Sequence of chain 1.A:
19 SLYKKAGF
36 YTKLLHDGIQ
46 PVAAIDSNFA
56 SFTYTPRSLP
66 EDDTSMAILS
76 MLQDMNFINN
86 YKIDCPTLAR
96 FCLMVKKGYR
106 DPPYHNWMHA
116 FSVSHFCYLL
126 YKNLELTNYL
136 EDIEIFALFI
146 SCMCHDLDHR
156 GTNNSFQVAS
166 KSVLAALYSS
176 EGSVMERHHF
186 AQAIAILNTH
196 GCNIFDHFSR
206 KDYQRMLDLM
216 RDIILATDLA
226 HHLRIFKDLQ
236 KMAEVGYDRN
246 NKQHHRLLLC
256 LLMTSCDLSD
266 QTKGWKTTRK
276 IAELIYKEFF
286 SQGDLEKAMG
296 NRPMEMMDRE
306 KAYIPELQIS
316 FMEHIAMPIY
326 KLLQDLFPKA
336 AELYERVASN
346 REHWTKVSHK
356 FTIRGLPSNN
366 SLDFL

The protein below binds the small molecule below.
Small molecule (SMILES): C[C@@H](c1ccc(C(F)(F)F)cc1)n1nc(CO)c2c(=O)[nH]c(=O)[nH]c21

Binding-site contacts:
Ligand atom O1 contacts residue PHE284 of chain 1.A at 3.8 Å.
Ligand atom C13 contacts residue PHE316 of chain 1.A at 3.5 Å (hydrophobic).
Ligand atom O1 contacts residue EDO1 of chain 1.F at 2.7 Å (h-bond).
Ligand atom C contacts residue EDO1 of chain 1.F at 3.7 Å.
Ligand atom C12 contacts residue GLN266 of chain 1.A at 3.8 Å.
Ligand atom N contacts residue ILE280 of chain 1.A at 3.8 Å.
Ligand atom C12 contacts residue TYR109 of chain 1.A at 3.4 Å (hydrophobic).
Ligand atom N2 contacts residue PHE316 of chain 1.A at 3.6 Å.
Ligand atom F2 contacts residue THR222 of chain 1.A at 3.7 Å.
Ligand atom F1 contacts residue LEU224 of chain 1.A at 3.4 Å.
Ligand atom F contacts residue LEU263 of chain 1.A at 3.6 Å.
Ligand atom F contacts residue THR259 of chain 1.A at 3.7 Å.
Ligand atom O2 contacts residue GLN266 of chain 1.A at 3.5 Å (h-bond).
Ligand atom N3 contacts residue EDO1 of chain 1.F at 2.7 Å (h-bond).
Ligand atom N contacts residue LEU263 of chain 1.A at 3.6 Å.
Ligand atom F2 contacts residue THR259 of chain 1.A at 3.3 Å.
Ligand atom C6 contacts residue ASP262 of chain 1.A at 3.5 Å.
Ligand atom N2 contacts residue GLN313 of chain 1.A at 3.0 Å (h-bond).
Ligand atom F2 contacts residue ASP262 of chain 1.A at 3.5 Å.
Ligand atom C2 contacts residue ILE280 of chain 1.A at 3.6 Å (hydrophobic).
Ligand atom O1 contacts residue MET301 of chain 1.A at 3.8 Å.
Ligand atom O2 contacts residue GLN313 of chain 1.A at 3.0 Å (h-bond).
Ligand atom N3 contacts residue PHE316 of chain 1.A at 3.7 Å.
Ligand atom C13 contacts residue GLN313 of chain 1.A at 3.7 Å.
Ligand atom N3 contacts residue PHE284 of chain 1.A at 3.8 Å.
Ligand atom C8 contacts residue LEU263 of chain 1.A at 3.8 Å (hydrophobic).
Ligand atom C1 contacts residue ILE280 of chain 1.A at 3.6 Å (hydrophobic).
Ligand atom O1 contacts residue PHE316 of chain 1.A at 3.7 Å.
Ligand atom C contacts residue PHE316 of chain 1.A at 3.6 Å (hydrophobic).
Ligand atom O contacts residue GLN266 of chain 1.A at 3.0 Å (h-bond).
Ligand atom C9 contacts residue LEU263 of chain 1.A at 3.8 Å (hydrophobic).
Ligand atom C11 contacts residue HIS110 of chain 1.A at 3.6 Å.
Ligand atom C3 contacts residue EDO1 of chain 1.F at 3.6 Å.
Ligand atom C14 contacts residue PHE316 of chain 1.A at 3.5 Å (hydrophobic).
Ligand atom O2 contacts residue PHE316 of chain 1.A at 3.4 Å.
Ligand atom C5 contacts residue EDO1 of chain 1.H at 3.8 Å.
Ligand atom C1 contacts residue PHE316 of chain 1.A at 3.5 Å (hydrophobic).
Ligand atom C6 contacts residue THR222 of chain 1.A at 3.8 Å.
Ligand atom C14 contacts residue EDO1 of chain 1.F at 3.4 Å.
Ligand atom F1 contacts residue THR222 of chain 1.A at 3.4 Å.